A small-molecule ligand and the protein it binds are described below.
Small molecule (SMILES): C[C@H](NC(=O)[C@H](Cc1ccccc1)NC(=O)[C@H](CO)NC(=O)[C@@H](NC(=O)[C@@H](NC(=O)[C@H](CCCN=C(N)N)NC(=O)[C@@H]1CCCN1C(=O)[C@H](CCCN=C(N)N)NC(=O)CN)[C@@H](C)O)[C@@H](C)O)C(=O)N[C@@H](CCC(=O)O)C(=O)O

Binding-site contacts:
Ligand atom NH2 contacts residue GLU139 of chain 1.A at 2.8 Å (salt-bridge).
Ligand atom OG1 contacts residue LYS137 of chain 1.A at 3.3 Å.
Ligand atom N contacts residue LYS137 of chain 1.A at 3.4 Å (salt-bridge).
Ligand atom O contacts residue CYS171 of chain 1.A at 3.3 Å.
Ligand atom N contacts residue GLY172 of chain 1.A at 2.8 Å (h-bond).
Ligand atom CA contacts residue GLY172 of chain 1.A at 3.2 Å.
Ligand atom NH2 contacts residue TYR176 of chain 1.A at 2.9 Å (h-bond).
Ligand atom CG2 contacts residue GLU175 of chain 1.A at 3.5 Å.
Ligand atom C contacts residue GLU139 of chain 1.A at 3.6 Å.
Ligand atom CZ contacts residue GLU95 of chain 1.A at 3.6 Å.
Ligand atom NH2 contacts residue LEU138 of chain 1.A at 3.6 Å.
Ligand atom OG contacts residue THR173 of chain 1.A at 3.2 Å (h-bond).
Ligand atom OG contacts residue ASP135 of chain 1.A at 2.6 Å (salt-bridge).
Ligand atom CD contacts residue LEU208 of chain 1.A at 3.6 Å (hydrophobic).
Ligand atom NH1 contacts residue GLU139 of chain 1.A at 3.0 Å (salt-bridge).
Ligand atom OG contacts residue LYS137 of chain 1.A at 2.9 Å (salt-bridge).
Ligand atom N contacts residue GLU139 of chain 1.A at 2.8 Å (salt-bridge).
Ligand atom O contacts residue PRO174 of chain 1.A at 3.4 Å.
Ligand atom C contacts residue GLY172 of chain 1.A at 3.5 Å.
Ligand atom N contacts residue PHE170 of chain 1.A at 3.0 Å (h-bond).
Ligand atom CE2 contacts residue GLY172 of chain 1.A at 3.5 Å.
Ligand atom N contacts residue PHE97 of chain 1.A at 3.5 Å.
Ligand atom CA contacts residue PHE170 of chain 1.A at 3.5 Å (hydrophobic).
Ligand atom CB contacts residue HIS55 of chain 1.A at 3.6 Å.
Ligand atom CE1 contacts residue PHE170 of chain 1.A at 3.5 Å (hydrophobic).
Ligand atom CB contacts residue THR173 of chain 1.A at 3.4 Å.
Ligand atom CB contacts residue ASP135 of chain 1.A at 3.3 Å.
Ligand atom CZ contacts residue GLU139 of chain 1.A at 3.6 Å.
Ligand atom O contacts residue PHE97 of chain 1.A at 3.5 Å.
Ligand atom NH1 contacts residue PHE97 of chain 1.A at 3.3 Å.
Ligand atom NE contacts residue GLU202 of chain 1.A at 2.8 Å (salt-bridge).
Ligand atom O contacts residue GLY172 of chain 1.A at 3.0 Å (h-bond).
Ligand atom CB contacts residue CYS171 of chain 1.A at 3.5 Å (hydrophobic).
Ligand atom NH2 contacts residue GLU95 of chain 1.A at 2.4 Å (salt-bridge).
Ligand atom CA contacts residue THR173 of chain 1.A at 3.4 Å.
Ligand atom CA contacts residue GLU139 of chain 1.A at 3.5 Å.
Ligand atom OG1 contacts residue THR173 of chain 1.A at 3.3 Å.
Ligand atom OG1 contacts residue GLU139 of chain 1.A at 3.0 Å (salt-bridge).
Ligand atom CD2 contacts residue GLY172 of chain 1.A at 3.1 Å.
Ligand atom CD contacts residue GLU202 of chain 1.A at 3.6 Å.

Sequence of chain 1.A:
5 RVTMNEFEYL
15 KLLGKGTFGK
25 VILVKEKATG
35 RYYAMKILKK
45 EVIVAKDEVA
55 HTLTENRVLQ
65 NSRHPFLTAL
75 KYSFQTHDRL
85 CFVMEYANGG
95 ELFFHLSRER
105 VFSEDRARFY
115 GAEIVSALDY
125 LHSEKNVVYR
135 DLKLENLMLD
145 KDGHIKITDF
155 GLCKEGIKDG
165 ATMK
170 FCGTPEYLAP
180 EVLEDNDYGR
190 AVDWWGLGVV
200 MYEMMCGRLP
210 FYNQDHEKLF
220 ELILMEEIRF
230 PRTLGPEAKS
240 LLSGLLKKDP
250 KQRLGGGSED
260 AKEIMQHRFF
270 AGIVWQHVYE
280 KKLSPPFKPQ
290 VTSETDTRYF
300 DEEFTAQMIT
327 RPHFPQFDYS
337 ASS